This protein binds this small molecule.
Small molecule (SMILES): CC(=O)N[C@H]1[C@H](O[C@H]2[C@H](O)[C@@H](NC(C)=O)CO[C@@H]2CO)O[C@H](CO)[C@@H](O)[C@@H]1O

Binding-site contacts:
Ligand atom C8 contacts residue GLN263 of chain 1.J at 3.6 Å.
Ligand atom O7 contacts residue SER381 of chain 1.J at 4.0 Å.
Ligand atom C5 contacts residue ASN265 of chain 1.J at 3.6 Å.
Ligand atom C5 contacts residue VAL414 of chain 1.J at 4.4 Å (hydrophobic).
Ligand atom O5 contacts residue VAL414 of chain 1.J at 3.5 Å.
Ligand atom O6 contacts residue ARG412 of chain 1.J at 3.9 Å.
Ligand atom O7 contacts residue SER303 of chain 1.J at 4.2 Å.
Ligand atom C5 contacts residue GLN263 of chain 1.J at 4.3 Å.
Ligand atom C2 contacts residue ARG412 of chain 1.J at 4.1 Å.
Ligand atom O6 contacts residue ASN265 of chain 1.J at 4.4 Å.
Ligand atom C1 contacts residue GLN263 of chain 1.J at 4.4 Å.
Ligand atom C1 contacts residue ASN265 of chain 1.J at 1.4 Å.
Ligand atom O5 contacts residue ARG412 of chain 1.J at 3.5 Å (salt-bridge).
Ligand atom C2 contacts residue ASN265 of chain 1.J at 2.4 Å.
Ligand atom C8 contacts residue ASN265 of chain 1.J at 3.2 Å.
Ligand atom N2 contacts residue ASN265 of chain 1.J at 3.0 Å (h-bond).
Ligand atom O7 contacts residue ASN265 of chain 1.J at 3.8 Å.
Ligand atom C3 contacts residue ASN265 of chain 1.J at 3.8 Å.
Ligand atom C6 contacts residue VAL414 of chain 1.J at 4.4 Å (hydrophobic).
Ligand atom C1 contacts residue VAL414 of chain 1.J at 4.0 Å (hydrophobic).
Ligand atom O7 contacts residue ASN301 of chain 1.J at 4.2 Å.
Ligand atom C7 contacts residue ASN265 of chain 1.J at 3.2 Å.
Ligand atom C4 contacts residue ASN265 of chain 1.J at 4.2 Å.
Ligand atom O5 contacts residue ASN265 of chain 1.J at 2.3 Å (h-bond).
Ligand atom O6 contacts residue VAL414 of chain 1.J at 3.7 Å.
Ligand atom C1 contacts residue ARG412 of chain 1.J at 3.8 Å.

Sequence of chain 1.J:
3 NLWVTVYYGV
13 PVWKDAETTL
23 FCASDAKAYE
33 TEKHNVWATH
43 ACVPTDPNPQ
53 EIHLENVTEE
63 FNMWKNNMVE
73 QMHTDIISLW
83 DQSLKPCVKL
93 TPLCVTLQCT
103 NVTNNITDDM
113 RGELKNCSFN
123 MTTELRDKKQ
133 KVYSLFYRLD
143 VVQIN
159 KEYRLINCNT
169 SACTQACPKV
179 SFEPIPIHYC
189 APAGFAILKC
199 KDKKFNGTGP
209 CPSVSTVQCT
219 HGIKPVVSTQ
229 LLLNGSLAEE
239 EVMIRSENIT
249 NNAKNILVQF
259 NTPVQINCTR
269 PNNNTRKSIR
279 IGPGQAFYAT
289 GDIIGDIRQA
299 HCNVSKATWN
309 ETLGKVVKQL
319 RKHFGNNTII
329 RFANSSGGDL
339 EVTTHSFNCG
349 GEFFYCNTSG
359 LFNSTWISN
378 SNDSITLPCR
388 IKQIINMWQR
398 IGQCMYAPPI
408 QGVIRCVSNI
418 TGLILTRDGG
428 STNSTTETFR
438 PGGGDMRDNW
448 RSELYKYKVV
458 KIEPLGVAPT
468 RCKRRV